Sequence of chain 1.A:
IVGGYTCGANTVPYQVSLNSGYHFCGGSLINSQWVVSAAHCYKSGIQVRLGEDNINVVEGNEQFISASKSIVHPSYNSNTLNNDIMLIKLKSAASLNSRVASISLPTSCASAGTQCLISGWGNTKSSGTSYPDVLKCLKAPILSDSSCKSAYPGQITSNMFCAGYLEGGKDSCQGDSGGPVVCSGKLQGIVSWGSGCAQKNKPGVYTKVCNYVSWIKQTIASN

Binding-site contacts:
Ligand atom N1 contacts residue GLY194 of chain 1.A at 3.6 Å.
Ligand atom N1 contacts residue ASP171 of chain 1.A at 2.9 Å (salt-bridge).
Ligand atom N2 contacts residue TRP193 of chain 1.A at 3.7 Å.
Ligand atom C6' contacts residue GLN174 of chain 1.A at 3.6 Å.
Ligand atom CV' contacts residue GLN174 of chain 1.A at 3.5 Å.
Ligand atom N3 contacts residue SER177 of chain 1.A at 3.0 Å (h-bond).
Ligand atom C6' contacts residue SER177 of chain 1.A at 3.7 Å.
Ligand atom C3 contacts residue SER177 of chain 1.A at 3.8 Å.
Ligand atom C6 contacts residue GLY194 of chain 1.A at 3.8 Å.
Ligand atom N1 contacts residue SER172 of chain 1.A at 3.7 Å.
Ligand atom N2 contacts residue GLY204 of chain 1.A at 3.4 Å.
Ligand atom C8 contacts residue GLN174 of chain 1.A at 3.7 Å.
Ligand atom C7 contacts residue TRP193 of chain 1.A at 3.7 Å (hydrophobic).
Ligand atom C3 contacts residue SER192 of chain 1.A at 3.6 Å.
Ligand atom C3 contacts residue VAL191 of chain 1.A at 3.7 Å (hydrophobic).
Ligand atom C4 contacts residue SER177 of chain 1.A at 3.8 Å.
Ligand atom C3' contacts residue GLN174 of chain 1.A at 3.5 Å.
Ligand atom N1 contacts residue GLY196 of chain 1.A at 2.8 Å (h-bond).
Ligand atom C1' contacts residue GLN174 of chain 1.A at 3.5 Å.
Ligand atom C7 contacts residue ASP171 of chain 1.A at 3.6 Å.
Ligand atom C4' contacts residue GLN174 of chain 1.A at 3.8 Å.
Ligand atom C6' contacts residue HIS40 of chain 1.A at 3.6 Å.
Ligand atom C2 contacts residue SER172 of chain 1.A at 3.5 Å.
Ligand atom O6' contacts residue SER177 of chain 1.A at 2.4 Å (h-bond).
Ligand atom C1 contacts residue GLY194 of chain 1.A at 3.8 Å.
Ligand atom N2 contacts residue SER172 of chain 1.A at 2.8 Å (h-bond).
Ligand atom BR5' contacts residue HIS40 of chain 1.A at 3.6 Å.
Ligand atom C5' contacts residue GLN174 of chain 1.A at 3.8 Å.
Ligand atom N2 contacts residue ASP171 of chain 1.A at 2.9 Å (salt-bridge).
Ligand atom O6' contacts residue HIS40 of chain 1.A at 2.6 Å (h-bond).
Ligand atom C2 contacts residue TRP193 of chain 1.A at 3.8 Å (hydrophobic).
Ligand atom C4 contacts residue SER192 of chain 1.A at 3.8 Å.
Ligand atom C7 contacts residue SER172 of chain 1.A at 3.3 Å.
Ligand atom C7 contacts residue GLY194 of chain 1.A at 3.8 Å.
Ligand atom C1 contacts residue SER172 of chain 1.A at 3.8 Å.
Ligand atom C2' contacts residue GLN174 of chain 1.A at 3.5 Å.
Ligand atom C3 contacts residue CYS173 of chain 1.A at 3.8 Å (hydrophobic).
Ligand atom N3 contacts residue GLN174 of chain 1.A at 3.8 Å.
Ligand atom C6 contacts residue GLY196 of chain 1.A at 3.6 Å.
Ligand atom C1 contacts residue TRP193 of chain 1.A at 3.7 Å (hydrophobic).

A small-molecule ligand and the protein it binds are described below.
Small molecule (SMILES): Cc1cc(Br)c([O-])c(-c2cc3cc(C(N)=[NH2+])ccc3[nH]2)c1